Binding-site contacts:
Ligand atom C4 contacts residue TYR106 of chain 1.G at 4.3 Å (hydrophobic).
Ligand atom O3 contacts residue ASN293 of chain 1.E at 4.4 Å.
Ligand atom O7 contacts residue HIS291 of chain 1.E at 2.8 Å (h-bond).
Ligand atom O7 contacts residue ASN293 of chain 1.E at 3.1 Å (h-bond).
Ligand atom C3 contacts residue ASN293 of chain 1.E at 3.4 Å.
Ligand atom C1 contacts residue ASN293 of chain 1.E at 1.4 Å.
Ligand atom O5 contacts residue THR373 of chain 1.E at 3.5 Å (h-bond).
Ligand atom C5 contacts residue THR373 of chain 1.E at 4.0 Å.
Ligand atom C1 contacts residue THR371 of chain 1.E at 4.4 Å.
Ligand atom C7 contacts residue HIS291 of chain 1.E at 3.9 Å.
Ligand atom C6 contacts residue TYR105 of chain 1.G at 3.8 Å (hydrophobic).
Ligand atom N2 contacts residue ASN293 of chain 1.E at 2.6 Å (h-bond).
Ligand atom O5 contacts residue ASN293 of chain 1.E at 2.1 Å (h-bond).
Ligand atom C8 contacts residue SER103 of chain 1.G at 4.0 Å.
Ligand atom C1 contacts residue TYR106 of chain 1.G at 3.9 Å (hydrophobic).
Ligand atom C7 contacts residue ASN293 of chain 1.E at 3.5 Å.
Ligand atom C1 contacts residue THR373 of chain 1.E at 4.2 Å.
Ligand atom C2 contacts residue ASN293 of chain 1.E at 2.1 Å.
Ligand atom C8 contacts residue TYR105 of chain 1.G at 3.7 Å (hydrophobic).
Ligand atom C3 contacts residue TYR106 of chain 1.G at 4.2 Å (hydrophobic).
Ligand atom C4 contacts residue ASN293 of chain 1.E at 3.8 Å.
Ligand atom C6 contacts residue TYR106 of chain 1.G at 4.5 Å (hydrophobic).
Ligand atom C5 contacts residue ASN293 of chain 1.E at 3.3 Å.
Ligand atom O7 contacts residue TYR105 of chain 1.G at 3.0 Å.
Ligand atom O3 contacts residue TRP101 of chain 1.G at 4.2 Å.
Ligand atom O6 contacts residue TYR106 of chain 1.G at 3.1 Å.
Ligand atom O4 contacts residue TYR105 of chain 1.G at 4.2 Å.
Ligand atom C7 contacts residue TYR105 of chain 1.G at 3.6 Å (hydrophobic).
Ligand atom C5 contacts residue TYR105 of chain 1.G at 4.3 Å (hydrophobic).
Ligand atom O5 contacts residue THR371 of chain 1.E at 3.7 Å.
Ligand atom C2 contacts residue TYR106 of chain 1.G at 3.7 Å (hydrophobic).
Ligand atom C8 contacts residue TRP101 of chain 1.G at 3.7 Å (hydrophobic).
Ligand atom C8 contacts residue TYR106 of chain 1.G at 4.2 Å (hydrophobic).
Ligand atom O4 contacts residue TYR106 of chain 1.G at 4.5 Å.
Ligand atom C6 contacts residue ASN293 of chain 1.E at 4.4 Å.
Ligand atom C6 contacts residue THR373 of chain 1.E at 3.6 Å.

The protein below binds the small molecule below.
Small molecule (SMILES): CC(=O)N[C@H]1[C@H](O[C@H]2[C@H](O)[C@@H](NC(C)=O)CO[C@@H]2CO)O[C@H](CO)[C@@H](O[C@@H]2O[C@H](CO[C@H]3O[C@H](CO)[C@@H](O)[C@H](O)[C@@H]3O)[C@@H](O)[C@H](O)[C@@H]2O)[C@@H]1O

Sequence of chain 1.G:
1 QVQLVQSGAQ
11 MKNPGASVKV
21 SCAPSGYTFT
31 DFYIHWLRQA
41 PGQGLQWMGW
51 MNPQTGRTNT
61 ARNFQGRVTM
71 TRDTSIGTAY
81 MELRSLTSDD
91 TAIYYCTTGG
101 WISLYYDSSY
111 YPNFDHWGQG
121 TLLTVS

Sequence of chain 1.E:
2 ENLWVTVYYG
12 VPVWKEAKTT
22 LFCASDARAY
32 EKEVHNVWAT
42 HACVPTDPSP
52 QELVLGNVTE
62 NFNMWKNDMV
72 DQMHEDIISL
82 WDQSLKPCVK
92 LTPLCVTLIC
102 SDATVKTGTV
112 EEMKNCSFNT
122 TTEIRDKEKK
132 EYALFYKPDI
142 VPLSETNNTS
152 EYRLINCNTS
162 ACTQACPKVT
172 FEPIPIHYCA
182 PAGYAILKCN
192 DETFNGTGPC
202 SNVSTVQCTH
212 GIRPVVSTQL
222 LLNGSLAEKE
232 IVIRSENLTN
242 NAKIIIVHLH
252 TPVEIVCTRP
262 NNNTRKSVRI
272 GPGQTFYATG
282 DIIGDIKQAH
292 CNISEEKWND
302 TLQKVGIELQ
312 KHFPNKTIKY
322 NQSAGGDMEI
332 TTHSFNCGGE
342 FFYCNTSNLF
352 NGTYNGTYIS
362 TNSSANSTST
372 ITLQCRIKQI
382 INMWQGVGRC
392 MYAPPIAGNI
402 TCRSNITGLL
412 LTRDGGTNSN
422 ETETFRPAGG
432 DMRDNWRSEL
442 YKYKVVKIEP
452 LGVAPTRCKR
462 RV